The small molecule below binds the protein below.
Small molecule (SMILES): CC(=O)N[C@@H]1[C@@H](O)[C@H](O)[C@@H](CO)O[C@H]1O

Binding-site contacts:
Ligand atom C8 contacts residue PHE57 of chain 4.A at 4.1 Å (hydrophobic).
Ligand atom N2 contacts residue SO41 of chain 4.H at 4.0 Å.
Ligand atom C7 contacts residue ARG167 of chain 4.A at 3.7 Å.
Ligand atom O5 contacts residue GLY171 of chain 4.A at 3.8 Å.
Ligand atom C7 contacts residue ASN56 of chain 4.A at 3.8 Å.
Ligand atom C3 contacts residue ARG167 of chain 4.A at 4.3 Å.
Ligand atom C7 contacts residue PHE57 of chain 4.A at 4.0 Å (hydrophobic).
Ligand atom O6 contacts residue SO41 of chain 4.H at 4.1 Å.
Ligand atom C8 contacts residue ARG167 of chain 4.A at 3.9 Å.
Ligand atom C1 contacts residue ASN56 of chain 4.A at 1.4 Å.
Ligand atom C1 contacts residue ARG167 of chain 4.A at 3.8 Å.
Ligand atom C2 contacts residue ASN56 of chain 4.A at 2.4 Å.
Ligand atom C1 contacts residue GLY171 of chain 4.A at 4.3 Å.
Ligand atom C4 contacts residue ARG167 of chain 4.A at 4.2 Å.
Ligand atom C1 contacts residue SO41 of chain 4.H at 3.5 Å.
Ligand atom O7 contacts residue ASN56 of chain 4.A at 4.1 Å.
Ligand atom C5 contacts residue ASN56 of chain 4.A at 3.7 Å.
Ligand atom O5 contacts residue ASN56 of chain 4.A at 2.4 Å (h-bond).
Ligand atom O7 contacts residue GLU61 of chain 4.A at 4.5 Å.
Ligand atom C8 contacts residue ASN56 of chain 4.A at 3.7 Å.
Ligand atom C8 contacts residue GLU61 of chain 4.A at 3.9 Å.
Ligand atom O6 contacts residue LEU170 of chain 4.A at 4.5 Å.
Ligand atom O5 contacts residue ARG167 of chain 4.A at 3.6 Å.
Ligand atom C5 contacts residue GLY171 of chain 4.A at 4.5 Å.
Ligand atom C6 contacts residue LEU170 of chain 4.A at 3.8 Å (hydrophobic).
Ligand atom C2 contacts residue SO41 of chain 4.H at 3.7 Å.
Ligand atom O7 contacts residue PHE57 of chain 4.A at 3.3 Å.
Ligand atom O4 contacts residue ARG167 of chain 4.A at 3.7 Å.
Ligand atom N2 contacts residue ASN56 of chain 4.A at 2.9 Å (h-bond).
Ligand atom C3 contacts residue ASN56 of chain 4.A at 3.7 Å.
Ligand atom C5 contacts residue SO41 of chain 4.H at 4.4 Å.
Ligand atom C5 contacts residue LEU170 of chain 4.A at 4.4 Å (hydrophobic).
Ligand atom C4 contacts residue ASN56 of chain 4.A at 4.2 Å.
Ligand atom O7 contacts residue ARG167 of chain 4.A at 2.9 Å (salt-bridge).
Ligand atom O5 contacts residue SO41 of chain 4.H at 3.4 Å (h-bond).
Ligand atom C5 contacts residue ARG167 of chain 4.A at 3.6 Å.

Sequence of chain 4.A:
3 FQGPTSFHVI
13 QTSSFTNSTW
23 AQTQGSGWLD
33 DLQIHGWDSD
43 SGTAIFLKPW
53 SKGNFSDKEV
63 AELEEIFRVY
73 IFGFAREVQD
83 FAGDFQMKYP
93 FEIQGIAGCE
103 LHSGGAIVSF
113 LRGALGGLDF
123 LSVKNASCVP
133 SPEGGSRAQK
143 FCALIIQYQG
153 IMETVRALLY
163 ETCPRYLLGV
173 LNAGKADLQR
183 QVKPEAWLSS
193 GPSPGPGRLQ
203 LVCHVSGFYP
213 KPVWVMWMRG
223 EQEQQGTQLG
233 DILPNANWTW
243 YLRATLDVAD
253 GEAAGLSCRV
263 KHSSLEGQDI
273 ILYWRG